Binding-site contacts:
Ligand atom O2P contacts residue ASP298 of chain 3.A at 4.1 Å.
Ligand atom O1 contacts residue TYR169 of chain 3.A at 4.2 Å.
Ligand atom O4P contacts residue GLY456 of chain 3.A at 4.1 Å.
Ligand atom C2 contacts residue HIS455 of chain 3.A at 4.3 Å.
Ligand atom P contacts residue GLY456 of chain 3.A at 4.0 Å.
Ligand atom O4P contacts residue ARG296 of chain 3.A at 2.9 Å (salt-bridge).
Ligand atom C1 contacts residue ARG296 of chain 3.A at 4.0 Å.
Ligand atom O3P contacts residue TYR169 of chain 3.A at 4.2 Å.
Ligand atom O1P contacts residue ASP298 of chain 3.A at 3.9 Å.
Ligand atom C1 contacts residue TYR169 of chain 3.A at 3.6 Å (hydrophobic).
Ligand atom O2P contacts residue TYR169 of chain 3.A at 2.5 Å (h-bond).
Ligand atom P contacts residue ARG296 of chain 3.A at 3.6 Å.
Ligand atom P contacts residue HIS455 of chain 3.A at 3.6 Å.
Ligand atom O2P contacts residue ARG296 of chain 3.A at 2.8 Å (salt-bridge).
Ligand atom C1 contacts residue ASN168 of chain 3.A at 3.3 Å.
Ligand atom O2 contacts residue CYS297 of chain 3.A at 2.8 Å (h-bond).
Ligand atom O1P contacts residue TYR169 of chain 3.A at 3.8 Å.
Ligand atom C2 contacts residue CYS297 of chain 3.A at 3.3 Å (hydrophobic).
Ligand atom O1 contacts residue CYS297 of chain 3.A at 2.9 Å (h-bond).
Ligand atom P contacts residue ARG454 of chain 3.A at 4.1 Å.
Ligand atom O1 contacts residue ARG296 of chain 3.A at 4.2 Å.
Ligand atom C3 contacts residue CYS297 of chain 3.A at 4.1 Å (hydrophobic).
Ligand atom C2 contacts residue TYR169 of chain 3.A at 3.5 Å (hydrophobic).
Ligand atom O4P contacts residue PRO453 of chain 3.A at 4.1 Å.
Ligand atom O3P contacts residue HIS455 of chain 3.A at 3.6 Å (h-bond).
Ligand atom C2 contacts residue ASN168 of chain 3.A at 4.4 Å.
Ligand atom O4P contacts residue ARG454 of chain 3.A at 3.1 Å.
Ligand atom C3 contacts residue TYR169 of chain 3.A at 3.1 Å (hydrophobic).
Ligand atom P contacts residue ASP298 of chain 3.A at 3.9 Å.
Ligand atom O2 contacts residue HIS455 of chain 3.A at 3.0 Å (h-bond).
Ligand atom O1 contacts residue ASN168 of chain 3.A at 2.9 Å (h-bond).
Ligand atom O1P contacts residue HIS455 of chain 3.A at 3.6 Å.
Ligand atom O3P contacts residue ARG454 of chain 3.A at 4.0 Å.
Ligand atom O3P contacts residue GLY456 of chain 3.A at 2.9 Å (h-bond).
Ligand atom C3 contacts residue ASP298 of chain 3.A at 4.1 Å.
Ligand atom C1 contacts residue CYS297 of chain 3.A at 2.8 Å (hydrophobic).
Ligand atom O4P contacts residue HIS455 of chain 3.A at 2.7 Å (h-bond).
Ligand atom P contacts residue TYR169 of chain 3.A at 3.6 Å.
Ligand atom O4P contacts residue ASP298 of chain 3.A at 2.7 Å (salt-bridge).

Sequence of chain 3.A:
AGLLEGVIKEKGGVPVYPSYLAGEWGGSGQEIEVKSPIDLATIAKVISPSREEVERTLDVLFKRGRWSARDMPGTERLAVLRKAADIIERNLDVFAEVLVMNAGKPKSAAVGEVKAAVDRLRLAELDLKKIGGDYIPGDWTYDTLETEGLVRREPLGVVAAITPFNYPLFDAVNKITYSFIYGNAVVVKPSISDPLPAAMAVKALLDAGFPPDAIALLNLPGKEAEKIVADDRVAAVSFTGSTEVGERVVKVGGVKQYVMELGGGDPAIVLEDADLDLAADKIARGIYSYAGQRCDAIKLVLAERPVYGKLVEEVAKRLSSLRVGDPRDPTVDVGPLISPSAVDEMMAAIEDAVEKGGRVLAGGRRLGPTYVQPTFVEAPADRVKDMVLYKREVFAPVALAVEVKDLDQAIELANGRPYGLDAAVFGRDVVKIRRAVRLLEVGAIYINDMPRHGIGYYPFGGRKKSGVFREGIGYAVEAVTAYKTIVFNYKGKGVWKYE

A protein and the small-molecule ligand that binds it are described below.
Small molecule (SMILES): O=C[C@H](O)COP(=O)(O)O